Binding-site contacts:
Ligand atom C5 contacts residue ASN62 of chain 1.M at 3.6 Å.
Ligand atom O6 contacts residue TYR102 of chain 1.F at 3.3 Å.
Ligand atom O2 contacts residue ILE193 of chain 1.F at 3.3 Å.
Ligand atom C1 contacts residue ARG192 of chain 1.F at 3.3 Å.
Ligand atom C3 contacts residue TYR102 of chain 1.F at 3.4 Å (hydrophobic).
Ligand atom O7 contacts residue TYR101 of chain 1.F at 3.4 Å (h-bond).
Ligand atom C6 contacts residue GLU124 of chain 1.L at 3.8 Å.
Ligand atom C5 contacts residue GLU124 of chain 1.L at 3.7 Å.
Ligand atom C1 contacts residue GLN7 of chain 1.M at 3.8 Å.
Ligand atom O7 contacts residue GLU124 of chain 1.L at 3.7 Å.
Ligand atom O5 contacts residue ASN62 of chain 1.M at 2.3 Å (h-bond).
Ligand atom O4 contacts residue ASP106 of chain 1.F at 2.6 Å (salt-bridge).
Ligand atom C1 contacts residue ASN62 of chain 1.M at 1.4 Å.
Ligand atom O5 contacts residue GLN7 of chain 1.M at 3.3 Å (h-bond).
Ligand atom O5 contacts residue TYR102 of chain 1.F at 3.2 Å (h-bond).
Ligand atom C3 contacts residue TYR101 of chain 1.F at 3.7 Å (hydrophobic).
Ligand atom O4 contacts residue TYR191 of chain 1.F at 3.8 Å.
Ligand atom O6 contacts residue SER104 of chain 1.F at 3.6 Å (h-bond).
Ligand atom C7 contacts residue TYR101 of chain 1.F at 3.6 Å (hydrophobic).
Ligand atom O4 contacts residue LYS52 of chain 1.L at 2.9 Å (salt-bridge).
Ligand atom N2 contacts residue ASN62 of chain 1.M at 3.0 Å (h-bond).
Ligand atom O3 contacts residue GLU124 of chain 1.L at 3.4 Å (salt-bridge).
Ligand atom C4 contacts residue ASP106 of chain 1.F at 3.6 Å.
Ligand atom C1 contacts residue TYR191 of chain 1.F at 3.5 Å (hydrophobic).
Ligand atom C5 contacts residue TYR187 of chain 1.F at 3.7 Å (hydrophobic).
Ligand atom O3 contacts residue TYR107 of chain 1.F at 3.4 Å (h-bond).
Ligand atom O3 contacts residue TYR102 of chain 1.F at 2.5 Å (h-bond).
Ligand atom O6 contacts residue TYR187 of chain 1.F at 3.1 Å (h-bond).
Ligand atom C6 contacts residue ILE193 of chain 1.F at 3.8 Å (hydrophobic).
Ligand atom O5 contacts residue TYR187 of chain 1.F at 3.8 Å.
Ligand atom C2 contacts residue ASN62 of chain 1.M at 2.6 Å.
Ligand atom O5 contacts residue TYR191 of chain 1.F at 3.5 Å (h-bond).
Ligand atom C6 contacts residue LYS52 of chain 1.L at 3.7 Å.
Ligand atom C8 contacts residue GLU124 of chain 1.L at 3.7 Å.
Ligand atom O7 contacts residue THR65 of chain 1.M at 3.7 Å.
Ligand atom C6 contacts residue TYR102 of chain 1.F at 3.5 Å (hydrophobic).
Ligand atom C6 contacts residue SER104 of chain 1.F at 3.8 Å.
Ligand atom N2 contacts residue TYR101 of chain 1.F at 3.0 Å (h-bond).
Ligand atom O2 contacts residue THR194 of chain 1.F at 2.8 Å (h-bond).
Ligand atom O4 contacts residue TYR107 of chain 1.F at 3.6 Å.

Sequence of chain 1.L:
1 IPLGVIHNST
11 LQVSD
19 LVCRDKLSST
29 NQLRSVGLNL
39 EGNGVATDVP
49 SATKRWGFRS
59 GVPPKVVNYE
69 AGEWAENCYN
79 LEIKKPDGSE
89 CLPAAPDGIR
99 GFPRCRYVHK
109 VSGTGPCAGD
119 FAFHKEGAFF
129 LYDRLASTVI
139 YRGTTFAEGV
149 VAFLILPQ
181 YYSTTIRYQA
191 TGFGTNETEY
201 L

The small molecule below binds the protein below.
Small molecule (SMILES): CC(=O)N[C@H]1[C@H](O[C@H]2[C@H](O)[C@@H](NC(C)=O)CO[C@@H]2CO)O[C@H](CO)[C@@H](O[C@@H]2O[C@H](CO[C@H]3O[C@H](CO)[C@@H](O)[C@H](O[C@H]4O[C@H](CO)[C@@H](O)[C@H](O)[C@@H]4O)[C@@H]3O)[C@@H](O)[C@H](O[C@H]3O[C@H](CO)[C@@H](O)[C@H](O)[C@@H]3O)[C@@H]2O)[C@@H]1O

Sequence of chain 1.M:
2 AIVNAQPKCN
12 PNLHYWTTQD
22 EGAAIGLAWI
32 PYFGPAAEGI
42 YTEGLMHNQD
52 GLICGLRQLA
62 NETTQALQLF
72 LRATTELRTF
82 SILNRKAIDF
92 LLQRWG

Sequence of chain 1.F:
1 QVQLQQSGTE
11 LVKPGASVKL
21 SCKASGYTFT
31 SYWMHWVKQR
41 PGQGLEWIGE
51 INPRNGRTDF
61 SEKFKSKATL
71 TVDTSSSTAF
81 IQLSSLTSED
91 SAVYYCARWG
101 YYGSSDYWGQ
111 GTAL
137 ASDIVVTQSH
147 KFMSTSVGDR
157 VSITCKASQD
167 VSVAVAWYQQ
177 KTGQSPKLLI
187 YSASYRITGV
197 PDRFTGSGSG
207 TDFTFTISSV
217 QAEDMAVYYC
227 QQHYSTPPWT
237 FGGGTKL